Sequence of chain 1.B:
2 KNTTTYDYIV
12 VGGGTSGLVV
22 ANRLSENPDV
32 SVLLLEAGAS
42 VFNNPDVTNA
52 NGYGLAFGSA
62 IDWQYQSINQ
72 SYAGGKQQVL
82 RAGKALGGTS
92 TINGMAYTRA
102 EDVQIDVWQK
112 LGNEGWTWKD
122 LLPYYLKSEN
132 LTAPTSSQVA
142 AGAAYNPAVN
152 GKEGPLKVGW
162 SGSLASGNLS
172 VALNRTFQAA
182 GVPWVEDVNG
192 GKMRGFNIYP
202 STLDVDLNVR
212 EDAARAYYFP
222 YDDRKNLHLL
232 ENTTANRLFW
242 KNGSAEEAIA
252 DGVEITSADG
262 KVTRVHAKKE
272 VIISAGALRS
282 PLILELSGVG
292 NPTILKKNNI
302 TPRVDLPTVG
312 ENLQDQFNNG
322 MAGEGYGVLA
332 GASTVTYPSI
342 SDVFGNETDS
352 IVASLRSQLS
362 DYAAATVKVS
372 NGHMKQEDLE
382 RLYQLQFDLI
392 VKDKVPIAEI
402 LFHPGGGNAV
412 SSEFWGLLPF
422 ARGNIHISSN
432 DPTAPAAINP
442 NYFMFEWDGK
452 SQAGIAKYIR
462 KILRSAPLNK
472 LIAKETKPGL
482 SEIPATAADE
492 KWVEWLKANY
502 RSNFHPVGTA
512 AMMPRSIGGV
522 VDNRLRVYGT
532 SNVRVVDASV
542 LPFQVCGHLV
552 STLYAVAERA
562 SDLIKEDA

Binding-site contacts:
Ligand atom C5 contacts residue TRP448 of chain 1.B at 4.4 Å (hydrophobic).
Ligand atom C4 contacts residue GLU447 of chain 1.B at 3.4 Å.
Ligand atom O5 contacts residue TRP448 of chain 1.B at 3.3 Å.
Ligand atom O5 contacts residue LYS451 of chain 1.B at 4.2 Å.
Ligand atom C6 contacts residue TYR363 of chain 1.B at 4.3 Å (hydrophobic).
Ligand atom C3 contacts residue ILE352 of chain 1.B at 3.9 Å (hydrophobic).
Ligand atom O3 contacts residue GLU447 of chain 1.B at 4.0 Å.
Ligand atom C6 contacts residue LEU356 of chain 1.B at 3.8 Å (hydrophobic).
Ligand atom C6 contacts residue SER355 of chain 1.B at 4.2 Å.
Ligand atom C6 contacts residue TRP448 of chain 1.B at 4.2 Å (hydrophobic).
Ligand atom C3 contacts residue LYS451 of chain 1.B at 4.0 Å.
Ligand atom O5 contacts residue ILE352 of chain 1.B at 4.0 Å.
Ligand atom C1 contacts residue ILE352 of chain 1.B at 3.7 Å (hydrophobic).
Ligand atom O4 contacts residue GLN359 of chain 1.B at 4.4 Å.
Ligand atom C5 contacts residue GLU447 of chain 1.B at 4.5 Å.
Ligand atom O6 contacts residue GLU447 of chain 1.B at 3.4 Å.
Ligand atom C5 contacts residue LEU356 of chain 1.B at 4.4 Å (hydrophobic).
Ligand atom C1 contacts residue TRP448 of chain 1.B at 3.7 Å (hydrophobic).
Ligand atom C1 contacts residue PHE345 of chain 1.B at 4.4 Å (hydrophobic).
Ligand atom C6 contacts residue GLU447 of chain 1.B at 4.3 Å.
Ligand atom C5 contacts residue SER355 of chain 1.B at 4.2 Å.
Ligand atom C6 contacts residue GLN359 of chain 1.B at 3.3 Å.
Ligand atom C2 contacts residue PHE345 of chain 1.B at 4.3 Å (hydrophobic).
Ligand atom O3 contacts residue LYS451 of chain 1.B at 3.6 Å.
Ligand atom C1 contacts residue SER452 of chain 1.B at 4.2 Å.
Ligand atom C4 contacts residue LYS451 of chain 1.B at 4.1 Å.
Ligand atom O4 contacts residue GLU447 of chain 1.B at 2.9 Å (salt-bridge).
Ligand atom C3 contacts residue GLU447 of chain 1.B at 4.3 Å.
Ligand atom C5 contacts residue ILE352 of chain 1.B at 4.2 Å (hydrophobic).
Ligand atom O4 contacts residue SER355 of chain 1.B at 3.6 Å.
Ligand atom O6 contacts residue TRP448 of chain 1.B at 3.1 Å (h-bond).
Ligand atom O6 contacts residue GLN359 of chain 1.B at 2.9 Å (h-bond).
Ligand atom O6 contacts residue TYR363 of chain 1.B at 3.6 Å.
Ligand atom O3 contacts residue ASP490 of chain 1.B at 4.5 Å.
Ligand atom C2 contacts residue LYS451 of chain 1.B at 3.6 Å.
Ligand atom C2 contacts residue ILE352 of chain 1.B at 3.7 Å (hydrophobic).
Ligand atom C1 contacts residue LYS451 of chain 1.B at 3.7 Å.

The small molecule below binds the protein below.
Small molecule (SMILES): OC[C@H]1OC=C[C@@H](O)[C@@H]1O